Binding-site contacts:
Ligand atom C7 contacts residue THR216 of chain 1.A at 3.6 Å.
Ligand atom C19 contacts residue LEU212 of chain 1.A at 3.7 Å (hydrophobic).
Ligand atom C4 contacts residue ASN44 of chain 1.A at 3.2 Å.
Ligand atom C18 contacts residue MET84 of chain 1.A at 4.1 Å (hydrophobic).
Ligand atom CL1 contacts residue PHE103 of chain 1.A at 3.7 Å.
Ligand atom C8 contacts residue MET119 of chain 1.A at 4.0 Å (hydrophobic).
Ligand atom C12 contacts residue LEU43 of chain 1.A at 3.6 Å (hydrophobic).
Ligand atom C2 contacts residue LEU43 of chain 1.A at 4.1 Å (hydrophobic).
Ligand atom C11 contacts residue LEU43 of chain 1.A at 3.3 Å (hydrophobic).
Ligand atom C7 contacts residue LEU40 of chain 1.A at 4.1 Å (hydrophobic).
Ligand atom C1 contacts residue TRP80 of chain 1.A at 4.0 Å (hydrophobic).
Ligand atom C14 contacts residue MET84 of chain 1.A at 3.9 Å (hydrophobic).
Ligand atom C10 contacts residue MET84 of chain 1.A at 4.1 Å (hydrophobic).
Ligand atom C13 contacts residue MET84 of chain 1.A at 3.7 Å (hydrophobic).
Ligand atom C16 contacts residue PHE103 of chain 1.A at 3.9 Å (hydrophobic).
Ligand atom C7 contacts residue MET119 of chain 1.A at 3.9 Å (hydrophobic).
Ligand atom CL1 contacts residue MET88 of chain 1.A at 3.9 Å.
Ligand atom C13 contacts residue PHE103 of chain 1.A at 4.0 Å (hydrophobic).
Ligand atom C16 contacts residue MET84 of chain 1.A at 4.1 Å (hydrophobic).
Ligand atom C1 contacts residue ASN44 of chain 1.A at 3.8 Å.
Ligand atom C12 contacts residue LEU46 of chain 1.A at 3.9 Å (hydrophobic).
Ligand atom C19 contacts residue MET81 of chain 1.A at 3.7 Å (hydrophobic).
Ligand atom N15 contacts residue PHE103 of chain 1.A at 3.9 Å.
Ligand atom N15 contacts residue LEU46 of chain 1.A at 3.5 Å.
Ligand atom N15 contacts residue GLN50 of chain 1.A at 3.4 Å (h-bond).
Ligand atom C1 contacts residue MET81 of chain 1.A at 4.0 Å (hydrophobic).
Ligand atom CL1 contacts residue VAL85 of chain 1.A at 4.0 Å.
Ligand atom C4 contacts residue LEU40 of chain 1.A at 4.1 Å (hydrophobic).
Ligand atom C12 contacts residue MET84 of chain 1.A at 3.9 Å (hydrophobic).
Ligand atom C14 contacts residue PHE103 of chain 1.A at 3.9 Å (hydrophobic).
Ligand atom C12 contacts residue GLY47 of chain 1.A at 3.9 Å.
Ligand atom C14 contacts residue LEU46 of chain 1.A at 3.7 Å (hydrophobic).
Ligand atom O6 contacts residue ASN44 of chain 1.A at 2.9 Å (h-bond).
Ligand atom C2 contacts residue ASN44 of chain 1.A at 3.7 Å.
Ligand atom CL1 contacts residue MET84 of chain 1.A at 4.0 Å.
Ligand atom C4 contacts residue THR216 of chain 1.A at 3.9 Å.
Ligand atom N15 contacts residue ARG91 of chain 1.A at 3.2 Å (salt-bridge).
Ligand atom O6 contacts residue THR216 of chain 1.A at 3.0 Å (h-bond).
Ligand atom C8 contacts residue LEU43 of chain 1.A at 4.1 Å (hydrophobic).
Ligand atom C14 contacts residue ARG91 of chain 1.A at 4.2 Å.

This protein binds this small molecule.
Small molecule (SMILES): Cc1c(N2CC[C@H](O)[C@@H]2C)ccc(C#N)c1Cl

Sequence of chain 1.A:
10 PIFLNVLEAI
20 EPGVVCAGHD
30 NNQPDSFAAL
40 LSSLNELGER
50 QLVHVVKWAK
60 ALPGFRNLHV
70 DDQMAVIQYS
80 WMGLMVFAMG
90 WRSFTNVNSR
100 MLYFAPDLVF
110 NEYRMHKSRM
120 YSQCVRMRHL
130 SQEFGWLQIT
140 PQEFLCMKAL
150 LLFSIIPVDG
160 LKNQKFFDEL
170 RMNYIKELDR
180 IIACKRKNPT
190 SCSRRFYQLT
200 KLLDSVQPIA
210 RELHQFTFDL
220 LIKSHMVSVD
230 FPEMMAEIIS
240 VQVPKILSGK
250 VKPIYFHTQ